Sequence of chain 1.A:
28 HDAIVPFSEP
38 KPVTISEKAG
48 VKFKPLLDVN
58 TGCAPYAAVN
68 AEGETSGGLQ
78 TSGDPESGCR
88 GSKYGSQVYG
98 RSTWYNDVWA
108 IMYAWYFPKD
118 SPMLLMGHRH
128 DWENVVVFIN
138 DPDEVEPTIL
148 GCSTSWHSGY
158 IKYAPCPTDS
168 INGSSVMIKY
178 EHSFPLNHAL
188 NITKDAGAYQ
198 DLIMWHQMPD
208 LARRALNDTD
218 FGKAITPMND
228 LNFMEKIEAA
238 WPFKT

The small molecule below binds the protein below.
Small molecule (SMILES): CC(=O)N[C@@H]1[C@@H](O)[C@H](O)[C@@H](CO)O[C@H]1O

Binding-site contacts:
Ligand atom C3 contacts residue ALA193 of chain 1.A at 4.3 Å (hydrophobic).
Ligand atom C7 contacts residue ASN169 of chain 1.A at 3.3 Å.
Ligand atom C5 contacts residue ALA193 of chain 1.A at 4.5 Å (hydrophobic).
Ligand atom C4 contacts residue ALA193 of chain 1.A at 4.0 Å (hydrophobic).
Ligand atom O5 contacts residue ALA193 of chain 1.A at 3.9 Å.
Ligand atom O7 contacts residue ASN169 of chain 1.A at 3.1 Å (h-bond).
Ligand atom O7 contacts residue ALA193 of chain 1.A at 4.4 Å.
Ligand atom O7 contacts residue MET174 of chain 1.A at 3.7 Å.
Ligand atom C4 contacts residue ASN169 of chain 1.A at 4.2 Å.
Ligand atom C1 contacts residue ASN169 of chain 1.A at 1.4 Å.
Ligand atom O3 contacts residue ALA193 of chain 1.A at 4.5 Å.
Ligand atom C1 contacts residue ALA193 of chain 1.A at 4.3 Å (hydrophobic).
Ligand atom O5 contacts residue LEU53 of chain 1.A at 3.8 Å.
Ligand atom C2 contacts residue ASN169 of chain 1.A at 2.5 Å.
Ligand atom C3 contacts residue ASN169 of chain 1.A at 3.8 Å.
Ligand atom N2 contacts residue ASN169 of chain 1.A at 3.0 Å (h-bond).
Ligand atom C1 contacts residue LEU53 of chain 1.A at 4.4 Å (hydrophobic).
Ligand atom O6 contacts residue TYR196 of chain 1.A at 4.0 Å.
Ligand atom C2 contacts residue ALA193 of chain 1.A at 3.9 Å (hydrophobic).
Ligand atom O6 contacts residue LEU53 of chain 1.A at 3.7 Å.
Ligand atom O5 contacts residue ASN169 of chain 1.A at 2.3 Å (h-bond).
Ligand atom C5 contacts residue ASN169 of chain 1.A at 3.6 Å.